The small molecule below binds the protein below.
Small molecule (SMILES): [H]/N=C1/NCCN1Cc1ccc(Cl)nc1

Sequence of chain 1.G:
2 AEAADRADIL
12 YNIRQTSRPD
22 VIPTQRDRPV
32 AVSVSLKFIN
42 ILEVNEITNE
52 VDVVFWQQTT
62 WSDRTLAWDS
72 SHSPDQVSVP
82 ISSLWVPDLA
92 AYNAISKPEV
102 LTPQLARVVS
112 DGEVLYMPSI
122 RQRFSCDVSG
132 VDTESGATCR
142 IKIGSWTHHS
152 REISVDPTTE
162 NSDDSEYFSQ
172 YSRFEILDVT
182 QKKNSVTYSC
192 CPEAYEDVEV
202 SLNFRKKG

Sequence of chain 1.H:
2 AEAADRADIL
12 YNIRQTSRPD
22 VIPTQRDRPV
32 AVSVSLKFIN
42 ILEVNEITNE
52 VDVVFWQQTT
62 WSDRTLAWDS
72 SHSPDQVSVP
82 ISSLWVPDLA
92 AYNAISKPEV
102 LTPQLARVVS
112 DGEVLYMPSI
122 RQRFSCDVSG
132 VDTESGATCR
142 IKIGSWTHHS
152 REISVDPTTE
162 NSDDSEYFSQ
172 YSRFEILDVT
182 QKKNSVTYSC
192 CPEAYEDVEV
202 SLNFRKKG

Binding-site contacts:
Ligand atom N2 contacts residue TRP147 of chain 1.G at 3.0 Å (h-bond).
Ligand atom C7 contacts residue CYS192 of chain 1.G at 3.7 Å (hydrophobic).
Ligand atom N4 contacts residue TYR93 of chain 1.G at 3.2 Å.
Ligand atom N2 contacts residue SER146 of chain 1.G at 3.6 Å (h-bond).
Ligand atom C9 contacts residue TRP147 of chain 1.G at 3.3 Å (hydrophobic).
Ligand atom CL1 contacts residue ARG108 of chain 1.H at 3.4 Å.
Ligand atom C7 contacts residue TYR196 of chain 1.G at 3.3 Å (hydrophobic).
Ligand atom N4 contacts residue TYR189 of chain 1.G at 4.1 Å.
Ligand atom N6 contacts residue MET118 of chain 1.H at 3.9 Å.
Ligand atom C7 contacts residue TRP147 of chain 1.G at 4.0 Å (hydrophobic).
Ligand atom C1 contacts residue TYR93 of chain 1.G at 3.3 Å (hydrophobic).
Ligand atom C3 contacts residue CYS191 of chain 1.G at 4.0 Å (hydrophobic).
Ligand atom C2 contacts residue TRP57 of chain 1.H at 3.4 Å (hydrophobic).
Ligand atom N2 contacts residue TYR93 of chain 1.G at 2.7 Å (h-bond).
Ligand atom C2 contacts residue TRP147 of chain 1.G at 3.5 Å (hydrophobic).
Ligand atom C5 contacts residue TRP147 of chain 1.G at 3.1 Å (hydrophobic).
Ligand atom C6 contacts residue TRP147 of chain 1.G at 3.2 Å (hydrophobic).
Ligand atom N4 contacts residue TRP147 of chain 1.G at 3.2 Å.
Ligand atom C4 contacts residue THR148 of chain 1.G at 3.9 Å.
Ligand atom C6 contacts residue TYR196 of chain 1.G at 4.1 Å (hydrophobic).
Ligand atom C8 contacts residue ARG108 of chain 1.H at 3.9 Å.
Ligand atom CL1 contacts residue MET118 of chain 1.H at 4.0 Å.
Ligand atom N6 contacts residue THR148 of chain 1.G at 3.8 Å.
Ligand atom C4 contacts residue LEU116 of chain 1.H at 4.0 Å (hydrophobic).
Ligand atom C1 contacts residue TRP147 of chain 1.G at 3.5 Å (hydrophobic).
Ligand atom C2 contacts residue TYR189 of chain 1.G at 4.1 Å (hydrophobic).
Ligand atom CL1 contacts residue TYR117 of chain 1.H at 4.0 Å.
Ligand atom C9 contacts residue CYS191 of chain 1.G at 4.1 Å (hydrophobic).
Ligand atom C8 contacts residue LEU116 of chain 1.H at 3.6 Å (hydrophobic).
Ligand atom CL1 contacts residue ALA107 of chain 1.H at 3.9 Å.
Ligand atom CL1 contacts residue THR148 of chain 1.G at 4.1 Å.
Ligand atom CL1 contacts residue LEU116 of chain 1.H at 3.0 Å.
Ligand atom N6 contacts residue TRP147 of chain 1.G at 3.6 Å.
Ligand atom N3 contacts residue TRP147 of chain 1.G at 3.6 Å.
Ligand atom C3 contacts residue MET118 of chain 1.H at 3.8 Å (hydrophobic).
Ligand atom C9 contacts residue TYR196 of chain 1.G at 3.5 Å (hydrophobic).
Ligand atom CL1 contacts residue LEU106 of chain 1.H at 3.8 Å.
Ligand atom C1 contacts residue TYR189 of chain 1.G at 4.2 Å (hydrophobic).
Ligand atom N4 contacts residue TRP57 of chain 1.H at 4.2 Å.
Ligand atom N2 contacts residue TYR196 of chain 1.G at 3.8 Å.